A small-molecule ligand and the protein it binds are described below.
Small molecule (SMILES): CC(C)C[C@@H](C=O)NC(=O)[C@H](C)NC(=O)[C@@H]1CCCN1C(=O)[C@@H]1CCCN1C(=O)[C@H](C)NC(=O)CNC(=O)[C@@H](NC(=O)[C@H](CCCN=C(N)N)NC(=O)[C@@H](N)CCCN=C(N)N)[C@@H](C)O

Sequence of chain 1.A:
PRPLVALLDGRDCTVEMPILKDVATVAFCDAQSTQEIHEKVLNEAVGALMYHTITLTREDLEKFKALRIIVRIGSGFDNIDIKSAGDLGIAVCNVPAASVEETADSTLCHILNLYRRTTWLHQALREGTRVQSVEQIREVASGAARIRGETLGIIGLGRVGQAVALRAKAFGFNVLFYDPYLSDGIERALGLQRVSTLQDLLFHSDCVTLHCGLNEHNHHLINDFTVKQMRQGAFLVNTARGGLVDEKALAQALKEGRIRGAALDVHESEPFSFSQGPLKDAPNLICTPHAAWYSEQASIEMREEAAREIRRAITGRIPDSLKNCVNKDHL

Binding-site contacts:
Ligand atom NH1 contacts residue GLU172 of chain 1.A at 2.7 Å (salt-bridge).
Ligand atom OG1 contacts residue ARG253 of chain 1.A at 2.9 Å (salt-bridge).
Ligand atom O contacts residue LYS250 of chain 1.A at 3.7 Å.
Ligand atom N contacts residue GLN254 of chain 1.A at 3.2 Å (h-bond).
Ligand atom CG contacts residue GLN251 of chain 1.A at 3.3 Å.
Ligand atom NH2 contacts residue ARG253 of chain 1.A at 3.1 Å (salt-bridge).
Ligand atom C contacts residue ARG253 of chain 1.A at 3.2 Å.
Ligand atom NH1 contacts residue HIS226 of chain 1.A at 3.0 Å (h-bond).
Ligand atom NH1 contacts residue THR173 of chain 1.A at 3.5 Å (h-bond).
Ligand atom CA contacts residue MET252 of chain 1.A at 3.4 Å (hydrophobic).
Ligand atom O contacts residue GLN254 of chain 1.A at 3.0 Å (h-bond).
Ligand atom CZ contacts residue HIS226 of chain 1.A at 3.6 Å.
Ligand atom N contacts residue LYS250 of chain 1.A at 3.5 Å (salt-bridge).
Ligand atom NH2 contacts residue PHE257 of chain 1.A at 3.2 Å.
Ligand atom CZ contacts residue ASP228 of chain 1.A at 3.4 Å.
Ligand atom CZ contacts residue ARG253 of chain 1.A at 3.7 Å.
Ligand atom CG2 contacts residue GLY255 of chain 1.A at 3.3 Å.
Ligand atom NH2 contacts residue GLY255 of chain 1.A at 2.9 Å (h-bond).
Ligand atom CB contacts residue GLN254 of chain 1.A at 3.4 Å.
Ligand atom CB contacts residue MET252 of chain 1.A at 3.5 Å (hydrophobic).
Ligand atom NH2 contacts residue HIS226 of chain 1.A at 3.2 Å (h-bond).
Ligand atom CD contacts residue LYS250 of chain 1.A at 3.1 Å.
Ligand atom NH1 contacts residue ASP228 of chain 1.A at 2.9 Å (salt-bridge).
Ligand atom CB contacts residue LYS250 of chain 1.A at 3.4 Å.
Ligand atom CG2 contacts residue GLN254 of chain 1.A at 3.5 Å.
Ligand atom CB contacts residue ARG253 of chain 1.A at 3.5 Å.
Ligand atom O contacts residue GLN254 of chain 1.A at 3.7 Å.
Ligand atom NE contacts residue ARG253 of chain 1.A at 3.7 Å.
Ligand atom CD contacts residue ALA167 of chain 1.A at 3.7 Å (hydrophobic).
Ligand atom O contacts residue ARG253 of chain 1.A at 3.0 Å (salt-bridge).
Ligand atom NE contacts residue ASP228 of chain 1.A at 3.7 Å.
Ligand atom CB contacts residue GLU172 of chain 1.A at 3.7 Å.
Ligand atom OG1 contacts residue ASP228 of chain 1.A at 2.6 Å (salt-bridge).
Ligand atom CD contacts residue MET252 of chain 1.A at 3.5 Å (hydrophobic).
Ligand atom N contacts residue ARG253 of chain 1.A at 3.6 Å (salt-bridge).
Ligand atom CB contacts residue GLN251 of chain 1.A at 3.5 Å.
Ligand atom O contacts residue ARG253 of chain 1.A at 3.0 Å (salt-bridge).
Ligand atom CA contacts residue GLN254 of chain 1.A at 3.5 Å.
Ligand atom C contacts residue ARG253 of chain 1.A at 3.4 Å.
Ligand atom CD contacts residue ASP228 of chain 1.A at 3.6 Å.